Sequence of chain 15.A:
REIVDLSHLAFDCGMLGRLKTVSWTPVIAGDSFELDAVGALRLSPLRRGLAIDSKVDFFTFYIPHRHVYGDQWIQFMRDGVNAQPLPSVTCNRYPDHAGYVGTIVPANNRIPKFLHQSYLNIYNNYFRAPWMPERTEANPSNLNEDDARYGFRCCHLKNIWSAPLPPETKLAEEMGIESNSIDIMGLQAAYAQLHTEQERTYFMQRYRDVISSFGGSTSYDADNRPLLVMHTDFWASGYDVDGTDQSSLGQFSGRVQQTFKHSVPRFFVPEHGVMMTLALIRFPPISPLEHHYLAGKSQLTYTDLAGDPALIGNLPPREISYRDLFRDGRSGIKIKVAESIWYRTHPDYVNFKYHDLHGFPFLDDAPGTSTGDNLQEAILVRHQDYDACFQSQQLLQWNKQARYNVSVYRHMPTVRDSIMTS

Sequence of chain 14.C:
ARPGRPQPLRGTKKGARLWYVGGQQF

Binding-site contacts:
Ligand atom C4' contacts residue ARG412 of chain 15.A at 4.3 Å.
Ligand atom OP2 contacts residue LYS21 of chain 14.C at 2.7 Å (salt-bridge).
Ligand atom C4' contacts residue ASN414 of chain 15.A at 3.0 Å.
Ligand atom OP1 contacts residue ARG412 of chain 15.A at 3.8 Å.
Ligand atom P contacts residue LYS21 of chain 14.C at 3.4 Å.
Ligand atom OP1 contacts residue LYS21 of chain 14.C at 3.9 Å.
Ligand atom O3' contacts residue VAL47 of chain 15.A at 3.1 Å.
Ligand atom C2' contacts residue VAL47 of chain 15.A at 4.3 Å (hydrophobic).
Ligand atom P contacts residue ARG412 of chain 15.A at 2.7 Å.
Ligand atom OP1 contacts residue ARG18 of chain 14.C at 4.0 Å.
Ligand atom C3' contacts residue ASN414 of chain 15.A at 4.5 Å.
Ligand atom C3' contacts residue VAL47 of chain 15.A at 4.0 Å (hydrophobic).
Ligand atom OP2 contacts residue ARG412 of chain 15.A at 1.4 Å (salt-bridge).
Ligand atom C5' contacts residue ARG412 of chain 15.A at 3.0 Å.
Ligand atom C1' contacts residue ASN414 of chain 15.A at 4.1 Å.
Ligand atom C4' contacts residue VAL47 of chain 15.A at 4.1 Å (hydrophobic).
Ligand atom O4' contacts residue ASN414 of chain 15.A at 2.9 Å (h-bond).
Ligand atom O5' contacts residue ARG412 of chain 15.A at 3.1 Å (salt-bridge).
Ligand atom C5' contacts residue ASN414 of chain 15.A at 3.3 Å.
Ligand atom OP2 contacts residue ARG18 of chain 14.C at 3.7 Å.
Ligand atom O3' contacts residue ARG412 of chain 15.A at 4.3 Å.

The protein below binds the small molecule below.
Small molecule (SMILES): Nc1ccn([C@H]2C[C@H](O)[C@@H](COP(=O)(O)O)O2)c(=O)n1